Sequence of chain 1.A:
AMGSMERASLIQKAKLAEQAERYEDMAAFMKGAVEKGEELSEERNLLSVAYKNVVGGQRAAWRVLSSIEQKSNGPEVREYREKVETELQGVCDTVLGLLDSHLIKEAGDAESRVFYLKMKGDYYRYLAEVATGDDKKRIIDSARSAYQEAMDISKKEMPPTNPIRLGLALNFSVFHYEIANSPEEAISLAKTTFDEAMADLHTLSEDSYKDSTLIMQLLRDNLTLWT

Binding-site contacts:
Ligand atom C contacts residue ASN180 of chain 1.A at 3.6 Å.
Ligand atom C contacts residue ASN231 of chain 1.A at 3.8 Å.
Ligand atom CA contacts residue ASN180 of chain 1.A at 3.8 Å.
Ligand atom CZ3 contacts residue P5N1 of chain 1.C at 3.8 Å.
Ligand atom O contacts residue LEU179 of chain 1.A at 3.5 Å.
Ligand atom CA contacts residue ASN231 of chain 1.A at 3.5 Å.
Ligand atom P contacts residue ARG134 of chain 1.A at 3.8 Å.
Ligand atom CB contacts residue ASN231 of chain 1.A at 3.8 Å.
Ligand atom O1P contacts residue ARG134 of chain 1.A at 2.8 Å (salt-bridge).
Ligand atom O2P contacts residue ARG61 of chain 1.A at 2.8 Å (salt-bridge).
Ligand atom CD1 contacts residue P5N1 of chain 1.C at 3.6 Å.
Ligand atom CG contacts residue P5N1 of chain 1.C at 3.8 Å.
Ligand atom P contacts residue ARG61 of chain 1.A at 3.7 Å.
Ligand atom CA contacts residue ASN180 of chain 1.A at 3.5 Å.
Ligand atom CZ2 contacts residue P5N1 of chain 1.C at 3.4 Å.
Ligand atom CB contacts residue ASN231 of chain 1.A at 3.3 Å.
Ligand atom O contacts residue ASN231 of chain 1.A at 2.8 Å (h-bond).
Ligand atom CA contacts residue LEU179 of chain 1.A at 3.6 Å (hydrophobic).
Ligand atom C contacts residue LEU179 of chain 1.A at 3.6 Å (hydrophobic).
Ligand atom O3P contacts residue ARG134 of chain 1.A at 2.8 Å (salt-bridge).
Ligand atom N contacts residue ASN180 of chain 1.A at 2.8 Å (h-bond).
Ligand atom O contacts residue VAL183 of chain 1.A at 3.5 Å.
Ligand atom CG contacts residue TRP235 of chain 1.A at 3.8 Å (hydrophobic).
Ligand atom P contacts residue TYR135 of chain 1.A at 3.8 Å.
Ligand atom O3P contacts residue TYR135 of chain 1.A at 2.6 Å (h-bond).
Ligand atom O1P contacts residue ARG61 of chain 1.A at 3.0 Å (salt-bridge).
Ligand atom CB contacts residue ASN180 of chain 1.A at 3.4 Å.
Ligand atom CD2 contacts residue P5N1 of chain 1.C at 3.6 Å.
Ligand atom CA contacts residue ASN231 of chain 1.A at 3.7 Å.
Ligand atom N contacts residue LEU179 of chain 1.A at 3.4 Å.
Ligand atom N contacts residue ASN231 of chain 1.A at 2.8 Å (h-bond).
Ligand atom CE2 contacts residue P5N1 of chain 1.C at 3.6 Å.
Ligand atom CB contacts residue ASN180 of chain 1.A at 3.7 Å.
Ligand atom CD1 contacts residue ILE224 of chain 1.A at 3.8 Å (hydrophobic).
Ligand atom NE1 contacts residue ILE224 of chain 1.A at 3.6 Å.
Ligand atom CB contacts residue TRP235 of chain 1.A at 3.5 Å (hydrophobic).
Ligand atom CD contacts residue GLU187 of chain 1.A at 3.1 Å.
Ligand atom C contacts residue ASN231 of chain 1.A at 3.6 Å.
Ligand atom CH2 contacts residue P5N1 of chain 1.C at 3.6 Å.
Ligand atom NE1 contacts residue P5N1 of chain 1.C at 3.4 Å.

This protein binds this small molecule.
Small molecule (SMILES): C[C@H](N)C(=O)N1CCC[C@H]1C(=O)N[C@@H](CO)C(=O)N[C@@H](COP(=O)(O)O)C(=O)N[C@@H](CC1=CN=C2C=CC=CC12)C(=O)N[C@@H](C)C(=O)N[C@@H](C)C=O